Sequence of chain 1.A:
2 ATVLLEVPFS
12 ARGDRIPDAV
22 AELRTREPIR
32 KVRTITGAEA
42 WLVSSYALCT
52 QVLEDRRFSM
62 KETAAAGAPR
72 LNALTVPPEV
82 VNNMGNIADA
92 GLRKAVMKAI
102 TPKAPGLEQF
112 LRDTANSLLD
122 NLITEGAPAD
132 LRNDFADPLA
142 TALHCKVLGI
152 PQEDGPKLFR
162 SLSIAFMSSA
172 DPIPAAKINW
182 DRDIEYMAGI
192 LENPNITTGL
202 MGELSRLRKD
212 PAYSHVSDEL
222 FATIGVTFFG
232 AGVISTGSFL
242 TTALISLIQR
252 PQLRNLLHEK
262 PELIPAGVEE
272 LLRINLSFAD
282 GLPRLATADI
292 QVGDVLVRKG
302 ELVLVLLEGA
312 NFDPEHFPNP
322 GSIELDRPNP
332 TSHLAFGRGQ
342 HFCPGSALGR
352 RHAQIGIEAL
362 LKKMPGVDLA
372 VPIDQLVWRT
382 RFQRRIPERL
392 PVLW

A small-molecule ligand and the protein it binds are described below.
Small molecule (SMILES): O=C1N[C@@H](Cc2c[nH]c3ccccc23)C(=O)N[C@H]1Cc1ccc(O)cc1

Binding-site contacts:
Ligand atom OB contacts residue ASN84 of chain 1.A at 3.1 Å (h-bond).
Ligand atom CAA contacts residue VAL82 of chain 1.A at 3.1 Å (hydrophobic).
Ligand atom CD4 contacts residue VAL77 of chain 1.A at 3.9 Å (hydrophobic).
Ligand atom CH2 contacts residue PHE167 of chain 1.A at 3.1 Å (hydrophobic).
Ligand atom NA contacts residue VAL81 of chain 1.A at 3.9 Å.
Ligand atom OHB contacts residue ALA166 of chain 1.A at 3.5 Å.
Ligand atom CB contacts residue ASN84 of chain 1.A at 3.9 Å.
Ligand atom CAA contacts residue VAL81 of chain 1.A at 3.7 Å (hydrophobic).
Ligand atom CD3 contacts residue THR228 of chain 1.A at 3.5 Å.
Ligand atom OB contacts residue HEM1 of chain 1.B at 3.4 Å.
Ligand atom OA contacts residue GOL1 of chain 1.J at 4.0 Å.
Ligand atom CE4 contacts residue PHE167 of chain 1.A at 3.7 Å (hydrophobic).
Ligand atom CD1 contacts residue HEM1 of chain 1.B at 3.5 Å.
Ligand atom CBA contacts residue VAL82 of chain 1.A at 3.8 Å (hydrophobic).
Ligand atom CBA contacts residue GOL1 of chain 1.J at 3.4 Å.
Ligand atom CZB contacts residue VAL77 of chain 1.A at 3.7 Å (hydrophobic).
Ligand atom OA contacts residue VAL82 of chain 1.A at 3.3 Å.
Ligand atom CE3 contacts residue PHE167 of chain 1.A at 3.8 Å (hydrophobic).
Ligand atom OHB contacts residue VAL77 of chain 1.A at 3.9 Å.
Ligand atom NA contacts residue ASN84 of chain 1.A at 4.0 Å.
Ligand atom CD4 contacts residue PHE167 of chain 1.A at 3.6 Å (hydrophobic).
Ligand atom CZ2 contacts residue ARG385 of chain 1.A at 3.9 Å.
Ligand atom OA contacts residue VAL81 of chain 1.A at 3.9 Å.
Ligand atom CH2 contacts residue GLN384 of chain 1.A at 3.4 Å.
Ligand atom CD3 contacts residue PHE167 of chain 1.A at 3.8 Å (hydrophobic).
Ligand atom CA contacts residue VAL82 of chain 1.A at 3.7 Å (hydrophobic).
Ligand atom OHB contacts residue TRP181 of chain 1.A at 3.9 Å.
Ligand atom CZ3 contacts residue PHE167 of chain 1.A at 3.5 Å (hydrophobic).
Ligand atom OA contacts residue VAL77 of chain 1.A at 3.8 Å.
Ligand atom CZ3 contacts residue GLN384 of chain 1.A at 3.0 Å.
Ligand atom CE4 contacts residue VAL77 of chain 1.A at 3.4 Å (hydrophobic).
Ligand atom NE1 contacts residue HEM1 of chain 1.B at 3.7 Å.
Ligand atom CE2 contacts residue GLN384 of chain 1.A at 4.0 Å.
Ligand atom NA contacts residue VAL82 of chain 1.A at 3.6 Å.
Ligand atom CA contacts residue VAL81 of chain 1.A at 3.6 Å (hydrophobic).
Ligand atom CE3 contacts residue THR228 of chain 1.A at 3.8 Å.
Ligand atom NB contacts residue VAL81 of chain 1.A at 3.8 Å.
Ligand atom CGB contacts residue PHE167 of chain 1.A at 3.9 Å (hydrophobic).
Ligand atom CE4 contacts residue THR76 of chain 1.A at 4.1 Å.
Ligand atom CZB contacts residue PHE167 of chain 1.A at 3.8 Å (hydrophobic).